Binding-site contacts:
Ligand atom CAJ contacts residue LEU20 of chain 1.A at 3.8 Å (hydrophobic).
Ligand atom NAU contacts residue GLU21 of chain 1.A at 2.9 Å (salt-bridge).
Ligand atom CAM contacts residue MET116 of chain 1.A at 3.6 Å (hydrophobic).
Ligand atom CAG contacts residue MET116 of chain 1.A at 3.5 Å (hydrophobic).
Ligand atom CAC contacts residue TRP24 of chain 1.A at 3.8 Å (hydrophobic).
Ligand atom CL contacts residue GLY16 of chain 1.A at 4.0 Å.
Ligand atom CAC contacts residue LEU20 of chain 1.A at 3.6 Å (hydrophobic).
Ligand atom CAA contacts residue PHE117 of chain 1.A at 3.9 Å (hydrophobic).
Ligand atom CAD contacts residue TYR113 of chain 1.A at 3.7 Å (hydrophobic).
Ligand atom CL contacts residue GLY52 of chain 1.A at 3.4 Å.
Ligand atom CAO contacts residue MET116 of chain 1.A at 2.6 Å (hydrophobic).
Ligand atom CAC contacts residue LEU123 of chain 1.A at 4.1 Å (hydrophobic).
Ligand atom CAR contacts residue ILE342 of chain 1.A at 4.2 Å (hydrophobic).
Ligand atom CL contacts residue LEU20 of chain 1.A at 3.8 Å.
Ligand atom CAS contacts residue SER17 of chain 1.A at 4.1 Å.
Ligand atom CAW contacts residue TRP24 of chain 1.A at 3.3 Å (hydrophobic).
Ligand atom CAB contacts residue PHE117 of chain 1.A at 3.5 Å (hydrophobic).
Ligand atom CAJ contacts residue TYR113 of chain 1.A at 4.2 Å (hydrophobic).
Ligand atom CL contacts residue SER17 of chain 1.A at 4.0 Å.
Ligand atom CAX contacts residue MET116 of chain 1.A at 3.5 Å (hydrophobic).
Ligand atom CAP contacts residue MET116 of chain 1.A at 2.9 Å (hydrophobic).
Ligand atom CAA contacts residue MET116 of chain 1.A at 3.9 Å (hydrophobic).
Ligand atom CAO contacts residue TRP24 of chain 1.A at 4.0 Å (hydrophobic).
Ligand atom CAS contacts residue GLU21 of chain 1.A at 3.2 Å.
Ligand atom CAB contacts residue LEU123 of chain 1.A at 4.1 Å (hydrophobic).
Ligand atom NAN contacts residue MET116 of chain 1.A at 3.6 Å.
Ligand atom CAA contacts residue TYR113 of chain 1.A at 3.8 Å (hydrophobic).
Ligand atom CAV contacts residue GLU21 of chain 1.A at 4.0 Å.
Ligand atom CL contacts residue TYR113 of chain 1.A at 3.9 Å.
Ligand atom CAV contacts residue TRP24 of chain 1.A at 4.0 Å (hydrophobic).
Ligand atom CAK contacts residue LEU20 of chain 1.A at 3.8 Å (hydrophobic).
Ligand atom CAR contacts residue LEU20 of chain 1.A at 4.0 Å (hydrophobic).
Ligand atom CAD contacts residue MET116 of chain 1.A at 3.1 Å (hydrophobic).
Ligand atom CAF contacts residue TRP24 of chain 1.A at 3.7 Å (hydrophobic).
Ligand atom CAR contacts residue SER17 of chain 1.A at 3.6 Å.
Ligand atom CAK contacts residue TYR113 of chain 1.A at 3.6 Å (hydrophobic).
Ligand atom CAB contacts residue LEU20 of chain 1.A at 3.7 Å (hydrophobic).
Ligand atom CAF contacts residue LEU20 of chain 1.A at 3.6 Å (hydrophobic).
Ligand atom CAE contacts residue MET116 of chain 1.A at 3.5 Å (hydrophobic).
Ligand atom CAT contacts residue GLU21 of chain 1.A at 3.5 Å.

Sequence of chain 1.A:
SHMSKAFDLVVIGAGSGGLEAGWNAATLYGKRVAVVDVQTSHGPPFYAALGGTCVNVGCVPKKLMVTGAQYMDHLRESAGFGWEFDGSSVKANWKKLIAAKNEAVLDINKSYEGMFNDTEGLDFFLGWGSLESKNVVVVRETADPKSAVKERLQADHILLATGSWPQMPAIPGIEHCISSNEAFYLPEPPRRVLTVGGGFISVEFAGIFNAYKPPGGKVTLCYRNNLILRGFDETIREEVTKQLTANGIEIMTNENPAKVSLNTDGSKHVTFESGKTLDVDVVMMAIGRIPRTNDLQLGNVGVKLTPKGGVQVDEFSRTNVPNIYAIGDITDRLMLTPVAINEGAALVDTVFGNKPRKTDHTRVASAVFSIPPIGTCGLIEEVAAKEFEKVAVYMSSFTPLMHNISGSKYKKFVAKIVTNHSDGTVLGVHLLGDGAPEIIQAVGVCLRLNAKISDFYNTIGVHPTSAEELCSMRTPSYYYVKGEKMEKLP

The small molecule below binds the protein below.
Small molecule (SMILES): CC1=Nc2ccc(Cl)cc2[C@H](c2ccccc2)N1Cc1ccccc1